Sequence of chain 1.C:
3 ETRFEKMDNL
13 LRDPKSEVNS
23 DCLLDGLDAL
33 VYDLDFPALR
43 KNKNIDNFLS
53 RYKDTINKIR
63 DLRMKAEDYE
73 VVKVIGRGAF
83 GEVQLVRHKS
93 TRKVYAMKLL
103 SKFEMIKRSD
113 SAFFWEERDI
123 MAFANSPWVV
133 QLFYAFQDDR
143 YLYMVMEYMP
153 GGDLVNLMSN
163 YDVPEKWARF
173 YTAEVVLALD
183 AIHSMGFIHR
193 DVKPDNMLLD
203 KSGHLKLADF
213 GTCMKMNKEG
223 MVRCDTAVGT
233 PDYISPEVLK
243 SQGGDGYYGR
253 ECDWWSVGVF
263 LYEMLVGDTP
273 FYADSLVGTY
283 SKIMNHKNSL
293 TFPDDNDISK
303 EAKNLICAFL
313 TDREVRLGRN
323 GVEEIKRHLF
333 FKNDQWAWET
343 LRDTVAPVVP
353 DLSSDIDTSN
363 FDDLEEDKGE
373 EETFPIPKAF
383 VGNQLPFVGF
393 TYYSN

The small molecule below binds the protein below.
Small molecule (SMILES): O=C(NCCc1ccccc1)Nc1ccc2[nH]ncc2c1

Binding-site contacts:
Ligand atom C02 contacts residue VAL85 of chain 1.C at 3.4 Å (hydrophobic).
Ligand atom C09 contacts residue LEU102 of chain 1.C at 3.9 Å (hydrophobic).
Ligand atom C02 contacts residue ASP211 of chain 1.C at 3.7 Å.
Ligand atom C21 contacts residue ALA210 of chain 1.C at 3.8 Å (hydrophobic).
Ligand atom C14 contacts residue LEU200 of chain 1.C at 3.8 Å (hydrophobic).
Ligand atom C20 contacts residue MET148 of chain 1.C at 3.6 Å (hydrophobic).
Ligand atom N18 contacts residue GLU149 of chain 1.C at 3.6 Å.
Ligand atom C08 contacts residue LYS100 of chain 1.C at 3.9 Å.
Ligand atom N18 contacts residue MET151 of chain 1.C at 2.8 Å (h-bond).
Ligand atom C16 contacts residue ALA98 of chain 1.C at 3.6 Å (hydrophobic).
Ligand atom O01 contacts residue VAL85 of chain 1.C at 3.4 Å.
Ligand atom C05 contacts residue ASP211 of chain 1.C at 3.6 Å.
Ligand atom C10 contacts residue GLU84 of chain 1.C at 3.7 Å.
Ligand atom N18 contacts residue TYR150 of chain 1.C at 3.5 Å.
Ligand atom C21 contacts residue MET148 of chain 1.C at 3.7 Å (hydrophobic).
Ligand atom C11 contacts residue GLY80 of chain 1.C at 3.1 Å.
Ligand atom N12 contacts residue ASP211 of chain 1.C at 3.0 Å (salt-bridge).
Ligand atom C04 contacts residue ASP211 of chain 1.C at 3.6 Å.
Ligand atom C16 contacts residue LEU200 of chain 1.C at 3.6 Å (hydrophobic).
Ligand atom C10 contacts residue GLY83 of chain 1.C at 3.6 Å.
Ligand atom C19 contacts residue MET151 of chain 1.C at 3.9 Å (hydrophobic).
Ligand atom N18 contacts residue ALA98 of chain 1.C at 3.5 Å.
Ligand atom N17 contacts residue MET151 of chain 1.C at 3.5 Å (h-bond).
Ligand atom N03 contacts residue ASP211 of chain 1.C at 2.8 Å (salt-bridge).
Ligand atom C06 contacts residue GLY80 of chain 1.C at 3.5 Å.
Ligand atom C09 contacts residue LYS100 of chain 1.C at 3.8 Å.
Ligand atom N12 contacts residue VAL85 of chain 1.C at 3.7 Å.
Ligand atom C21 contacts residue ASP211 of chain 1.C at 3.9 Å.
Ligand atom C19 contacts residue ILE77 of chain 1.C at 3.8 Å (hydrophobic).
Ligand atom N17 contacts residue GLU149 of chain 1.C at 2.9 Å (salt-bridge).
Ligand atom N17 contacts residue TYR150 of chain 1.C at 3.8 Å.
Ligand atom C15 contacts residue LEU200 of chain 1.C at 3.5 Å (hydrophobic).
Ligand atom C07 contacts residue GLY80 of chain 1.C at 3.8 Å.
Ligand atom N03 contacts residue VAL85 of chain 1.C at 3.8 Å.
Ligand atom C20 contacts residue LEU200 of chain 1.C at 3.8 Å (hydrophobic).
Ligand atom C10 contacts residue GLY80 of chain 1.C at 3.6 Å.
Ligand atom C11 contacts residue ARG79 of chain 1.C at 3.7 Å.
Ligand atom N17 contacts residue ALA98 of chain 1.C at 3.3 Å.
Ligand atom C19 contacts residue ALA98 of chain 1.C at 3.8 Å (hydrophobic).
Ligand atom C15 contacts residue ALA98 of chain 1.C at 3.9 Å (hydrophobic).